Sequence of chain 1.C:
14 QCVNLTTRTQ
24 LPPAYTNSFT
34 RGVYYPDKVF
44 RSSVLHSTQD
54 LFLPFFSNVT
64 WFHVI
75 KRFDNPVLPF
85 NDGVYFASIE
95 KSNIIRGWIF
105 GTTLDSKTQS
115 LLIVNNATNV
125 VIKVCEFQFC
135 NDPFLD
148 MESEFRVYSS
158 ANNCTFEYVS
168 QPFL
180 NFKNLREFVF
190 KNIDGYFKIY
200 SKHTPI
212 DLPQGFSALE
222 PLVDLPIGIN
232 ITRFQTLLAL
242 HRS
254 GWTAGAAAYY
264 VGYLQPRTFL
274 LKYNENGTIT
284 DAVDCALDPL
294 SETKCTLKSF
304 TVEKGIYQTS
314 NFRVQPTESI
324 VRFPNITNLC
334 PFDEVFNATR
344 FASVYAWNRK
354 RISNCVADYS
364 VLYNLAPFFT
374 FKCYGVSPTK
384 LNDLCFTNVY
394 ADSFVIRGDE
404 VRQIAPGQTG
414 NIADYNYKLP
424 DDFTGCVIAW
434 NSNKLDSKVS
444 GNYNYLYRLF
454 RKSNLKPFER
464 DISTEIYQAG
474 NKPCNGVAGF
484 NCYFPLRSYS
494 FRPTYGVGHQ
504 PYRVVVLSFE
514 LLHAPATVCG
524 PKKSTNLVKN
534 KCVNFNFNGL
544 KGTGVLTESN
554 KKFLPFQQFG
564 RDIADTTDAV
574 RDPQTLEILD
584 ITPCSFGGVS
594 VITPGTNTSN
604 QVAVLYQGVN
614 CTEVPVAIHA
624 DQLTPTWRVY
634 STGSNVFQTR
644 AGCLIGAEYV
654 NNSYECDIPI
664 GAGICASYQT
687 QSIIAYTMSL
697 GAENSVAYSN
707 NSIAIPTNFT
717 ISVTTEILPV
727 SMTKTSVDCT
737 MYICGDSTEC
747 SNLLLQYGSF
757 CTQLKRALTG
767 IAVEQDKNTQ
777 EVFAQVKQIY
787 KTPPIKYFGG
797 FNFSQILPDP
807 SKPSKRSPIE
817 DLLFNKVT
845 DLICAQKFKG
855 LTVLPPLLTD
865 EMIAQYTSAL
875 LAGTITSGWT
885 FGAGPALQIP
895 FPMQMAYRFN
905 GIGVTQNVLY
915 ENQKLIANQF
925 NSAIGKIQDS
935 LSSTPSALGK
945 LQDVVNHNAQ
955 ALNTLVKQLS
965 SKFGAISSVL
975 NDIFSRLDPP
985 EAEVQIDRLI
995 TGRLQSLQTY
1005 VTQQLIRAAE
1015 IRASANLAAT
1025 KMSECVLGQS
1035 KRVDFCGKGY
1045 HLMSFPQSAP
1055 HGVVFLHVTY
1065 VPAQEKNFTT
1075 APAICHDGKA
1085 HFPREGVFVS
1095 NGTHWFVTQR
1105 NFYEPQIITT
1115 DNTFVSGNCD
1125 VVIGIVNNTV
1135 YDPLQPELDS

This small molecule binds to this protein.
Small molecule (SMILES): CC(=O)N[C@H]1[C@H](O[C@H]2[C@H](O)[C@@H](NC(C)=O)CO[C@@H]2CO)O[C@H](CO)[C@@H](O)[C@@H]1O

Binding-site contacts:
Ligand atom O6 contacts residue LYS555 of chain 1.B at 3.5 Å.
Ligand atom C4 contacts residue ASN279 of chain 1.C at 4.3 Å.
Ligand atom O5 contacts residue LYS555 of chain 1.B at 3.6 Å.
Ligand atom C3 contacts residue ASN279 of chain 1.C at 3.8 Å.
Ligand atom C7 contacts residue ASN279 of chain 1.C at 3.7 Å.
Ligand atom C2 contacts residue ASN279 of chain 1.C at 2.5 Å.
Ligand atom C7 contacts residue ASN277 of chain 1.C at 4.5 Å.
Ligand atom O7 contacts residue ASN277 of chain 1.C at 3.7 Å.
Ligand atom O5 contacts residue ASN279 of chain 1.C at 2.5 Å (h-bond).
Ligand atom C1 contacts residue ASN279 of chain 1.C at 1.5 Å.
Ligand atom C8 contacts residue ASN279 of chain 1.C at 4.2 Å.
Ligand atom C6 contacts residue LYS555 of chain 1.B at 3.8 Å.
Ligand atom O7 contacts residue ASN279 of chain 1.C at 4.4 Å.
Ligand atom C5 contacts residue LYS555 of chain 1.B at 4.4 Å.
Ligand atom C5 contacts residue ASN279 of chain 1.C at 3.8 Å.
Ligand atom N2 contacts residue ASN279 of chain 1.C at 2.9 Å (h-bond).

Sequence of chain 1.B:
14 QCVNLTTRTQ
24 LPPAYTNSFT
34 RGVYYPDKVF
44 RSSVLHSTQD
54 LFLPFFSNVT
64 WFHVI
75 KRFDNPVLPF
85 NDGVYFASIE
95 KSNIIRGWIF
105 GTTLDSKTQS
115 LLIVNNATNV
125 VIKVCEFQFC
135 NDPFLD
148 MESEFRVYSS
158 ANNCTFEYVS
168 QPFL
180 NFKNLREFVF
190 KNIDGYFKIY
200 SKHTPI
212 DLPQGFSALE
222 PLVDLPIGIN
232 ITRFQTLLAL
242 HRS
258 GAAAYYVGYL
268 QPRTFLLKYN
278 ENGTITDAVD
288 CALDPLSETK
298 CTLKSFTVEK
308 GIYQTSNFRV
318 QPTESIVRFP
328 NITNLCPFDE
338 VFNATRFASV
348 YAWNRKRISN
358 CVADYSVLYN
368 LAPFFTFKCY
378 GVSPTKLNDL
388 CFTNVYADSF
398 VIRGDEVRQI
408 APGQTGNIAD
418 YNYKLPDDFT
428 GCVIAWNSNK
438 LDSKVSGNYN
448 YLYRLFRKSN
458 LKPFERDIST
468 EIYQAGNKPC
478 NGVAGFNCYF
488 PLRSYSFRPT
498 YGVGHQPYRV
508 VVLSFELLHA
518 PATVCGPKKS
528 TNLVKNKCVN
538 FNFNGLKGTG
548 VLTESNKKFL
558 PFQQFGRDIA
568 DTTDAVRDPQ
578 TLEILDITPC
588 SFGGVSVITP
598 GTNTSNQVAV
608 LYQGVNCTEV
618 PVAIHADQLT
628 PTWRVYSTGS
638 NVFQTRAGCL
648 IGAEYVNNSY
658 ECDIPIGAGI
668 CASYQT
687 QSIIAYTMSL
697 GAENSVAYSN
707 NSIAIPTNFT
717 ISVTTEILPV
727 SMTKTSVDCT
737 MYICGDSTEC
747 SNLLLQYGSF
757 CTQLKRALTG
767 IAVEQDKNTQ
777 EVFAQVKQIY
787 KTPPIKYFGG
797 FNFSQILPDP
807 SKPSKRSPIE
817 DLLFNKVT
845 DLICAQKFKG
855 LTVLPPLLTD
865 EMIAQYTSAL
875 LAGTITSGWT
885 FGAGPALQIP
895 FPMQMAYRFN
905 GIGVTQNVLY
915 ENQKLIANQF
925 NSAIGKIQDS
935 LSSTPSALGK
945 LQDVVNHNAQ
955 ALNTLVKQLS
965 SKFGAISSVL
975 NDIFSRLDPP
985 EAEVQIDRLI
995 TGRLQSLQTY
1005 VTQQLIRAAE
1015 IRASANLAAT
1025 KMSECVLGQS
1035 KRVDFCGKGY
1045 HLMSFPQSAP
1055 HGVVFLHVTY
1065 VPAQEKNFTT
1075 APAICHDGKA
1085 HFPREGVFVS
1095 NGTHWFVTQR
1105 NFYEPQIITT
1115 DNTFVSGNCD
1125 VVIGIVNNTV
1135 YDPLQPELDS